Sequence of chain 3.D:
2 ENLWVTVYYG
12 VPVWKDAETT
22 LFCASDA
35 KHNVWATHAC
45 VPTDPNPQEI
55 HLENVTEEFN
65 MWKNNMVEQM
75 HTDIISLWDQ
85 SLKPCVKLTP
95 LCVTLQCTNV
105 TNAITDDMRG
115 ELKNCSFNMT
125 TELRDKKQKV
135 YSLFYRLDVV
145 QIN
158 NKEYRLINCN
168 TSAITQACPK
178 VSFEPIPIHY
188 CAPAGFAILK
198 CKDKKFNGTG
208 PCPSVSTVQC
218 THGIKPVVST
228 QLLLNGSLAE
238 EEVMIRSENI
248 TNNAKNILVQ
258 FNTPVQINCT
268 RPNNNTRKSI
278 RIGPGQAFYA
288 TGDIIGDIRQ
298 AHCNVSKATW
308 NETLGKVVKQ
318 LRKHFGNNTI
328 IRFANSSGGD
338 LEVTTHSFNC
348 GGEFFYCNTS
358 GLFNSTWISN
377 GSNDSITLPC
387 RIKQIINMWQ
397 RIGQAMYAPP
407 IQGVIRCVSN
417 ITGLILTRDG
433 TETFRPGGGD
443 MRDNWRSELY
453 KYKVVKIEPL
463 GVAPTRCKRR

The protein below binds the small molecule below.
Small molecule (SMILES): COc1ccnc2[nH]cc(C(=O)C(=O)N3CCN(C(=O)c4ccccc4)C[C@H]3C)c12

Binding-site contacts:
Ligand atom N19 contacts residue VAL225 of chain 3.D at 3.7 Å.
Ligand atom N06 contacts residue LEU86 of chain 3.D at 3.4 Å.
Ligand atom C10 contacts residue ASP83 of chain 3.D at 3.6 Å.
Ligand atom O13 contacts residue TRP82 of chain 3.D at 3.1 Å.
Ligand atom C03 contacts residue MET394 of chain 3.D at 3.8 Å (hydrophobic).
Ligand atom C29 contacts residue PHE345 of chain 3.D at 3.5 Å (hydrophobic).
Ligand atom O24 contacts residue VAL225 of chain 3.D at 3.8 Å.
Ligand atom C27 contacts residue TYR353 of chain 3.D at 3.7 Å (hydrophobic).
Ligand atom C23 contacts residue VAL225 of chain 3.D at 3.6 Å (hydrophobic).
Ligand atom C01 contacts residue ASN393 of chain 3.D at 3.2 Å.
Ligand atom C04 contacts residue MET402 of chain 3.D at 3.6 Å (hydrophobic).
Ligand atom C05 contacts residue GLN400 of chain 3.D at 3.7 Å.
Ligand atom O13 contacts residue ILE79 of chain 3.D at 3.8 Å.
Ligand atom O24 contacts residue PHE351 of chain 3.D at 3.8 Å.
Ligand atom C29 contacts residue SER344 of chain 3.D at 3.5 Å.
Ligand atom C21 contacts residue TRP82 of chain 3.D at 3.6 Å (hydrophobic).
Ligand atom C29 contacts residue VAL225 of chain 3.D at 3.7 Å (hydrophobic).
Ligand atom C01 contacts residue ILE392 of chain 3.D at 3.5 Å (hydrophobic).
Ligand atom C11 contacts residue TRP82 of chain 3.D at 3.8 Å (hydrophobic).
Ligand atom C22 contacts residue TRP82 of chain 3.D at 3.4 Å (hydrophobic).
Ligand atom C10 contacts residue TRP82 of chain 3.D at 3.6 Å (hydrophobic).
Ligand atom C10 contacts residue MET394 of chain 3.D at 3.4 Å (hydrophobic).
Ligand atom O02 contacts residue MET394 of chain 3.D at 3.8 Å.
Ligand atom N09 contacts residue MET394 of chain 3.D at 3.6 Å.
Ligand atom C10 contacts residue ILE79 of chain 3.D at 3.5 Å (hydrophobic).
Ligand atom C08 contacts residue MET394 of chain 3.D at 3.6 Å (hydrophobic).
Ligand atom O15 contacts residue TRP395 of chain 3.D at 3.2 Å (h-bond).
Ligand atom C20 contacts residue TRP82 of chain 3.D at 3.7 Å (hydrophobic).
Ligand atom C05 contacts residue LEU86 of chain 3.D at 3.5 Å (hydrophobic).
Ligand atom C26 contacts residue ILE392 of chain 3.D at 3.6 Å (hydrophobic).
Ligand atom C01 contacts residue MET394 of chain 3.D at 3.8 Å (hydrophobic).
Ligand atom C28 contacts residue SER344 of chain 3.D at 3.4 Å.
Ligand atom C18 contacts residue TRP395 of chain 3.D at 3.4 Å (hydrophobic).
Ligand atom C30 contacts residue VAL225 of chain 3.D at 3.1 Å (hydrophobic).
Ligand atom C17 contacts residue TRP395 of chain 3.D at 3.6 Å (hydrophobic).
Ligand atom N09 contacts residue ASP83 of chain 3.D at 2.8 Å (salt-bridge).
Ligand atom C11 contacts residue MET394 of chain 3.D at 3.7 Å (hydrophobic).
Ligand atom C26 contacts residue PHE351 of chain 3.D at 3.7 Å (hydrophobic).
Ligand atom O15 contacts residue MET394 of chain 3.D at 3.4 Å.
Ligand atom N06 contacts residue GLN400 of chain 3.D at 3.5 Å.